Binding-site contacts:
Ligand atom C8 contacts residue ILE187 of chain 1.I at 4.2 Å (hydrophobic).
Ligand atom N2 contacts residue ASN226 of chain 1.I at 3.1 Å (h-bond).
Ligand atom C8 contacts residue THR186 of chain 1.I at 3.3 Å.
Ligand atom C8 contacts residue TYR230 of chain 1.I at 4.0 Å (hydrophobic).
Ligand atom O7 contacts residue ASN226 of chain 1.I at 3.2 Å (h-bond).
Ligand atom C4 contacts residue TYR230 of chain 1.I at 4.5 Å (hydrophobic).
Ligand atom O7 contacts residue THR186 of chain 1.I at 3.7 Å.
Ligand atom O6 contacts residue TYR230 of chain 1.I at 3.3 Å.
Ligand atom C7 contacts residue THR186 of chain 1.I at 3.9 Å.
Ligand atom C6 contacts residue TYR230 of chain 1.I at 3.5 Å (hydrophobic).
Ligand atom O5 contacts residue GLU227 of chain 1.I at 4.0 Å.
Ligand atom O5 contacts residue ASN226 of chain 1.I at 2.1 Å (h-bond).
Ligand atom C1 contacts residue ASN226 of chain 1.I at 1.4 Å.
Ligand atom C2 contacts residue ASN226 of chain 1.I at 2.5 Å.
Ligand atom C1 contacts residue TYR230 of chain 1.I at 4.5 Å (hydrophobic).
Ligand atom C7 contacts residue TYR230 of chain 1.I at 4.1 Å (hydrophobic).
Ligand atom N2 contacts residue TYR230 of chain 1.I at 3.3 Å.
Ligand atom C6 contacts residue ASN226 of chain 1.I at 4.2 Å.
Ligand atom O5 contacts residue TYR230 of chain 1.I at 4.3 Å.
Ligand atom C2 contacts residue TYR230 of chain 1.I at 4.0 Å (hydrophobic).
Ligand atom C8 contacts residue GLU204 of chain 1.I at 4.4 Å.
Ligand atom O7 contacts residue LEU223 of chain 1.I at 3.9 Å.
Ligand atom C7 contacts residue ASN226 of chain 1.I at 3.4 Å.
Ligand atom C5 contacts residue ASN226 of chain 1.I at 3.5 Å.
Ligand atom O6 contacts residue ASN226 of chain 1.I at 3.2 Å (h-bond).
Ligand atom O6 contacts residue GLU227 of chain 1.I at 3.3 Å.
Ligand atom C5 contacts residue TYR230 of chain 1.I at 3.7 Å (hydrophobic).
Ligand atom C8 contacts residue ARG188 of chain 1.I at 4.5 Å.
Ligand atom O4 contacts residue TYR230 of chain 1.I at 3.7 Å.
Ligand atom C3 contacts residue ASN226 of chain 1.I at 3.7 Å.
Ligand atom C4 contacts residue ASN226 of chain 1.I at 4.0 Å.

The protein below binds the small molecule below.
Small molecule (SMILES): CC(=O)N[C@H]1[C@H](O[C@H]2[C@H](O)[C@@H](NC(C)=O)CO[C@@H]2CO)O[C@H](CO)[C@@H](O[C@@H]2O[C@H](CO[C@H]3O[C@H](CO)[C@@H](O)[C@H](O)[C@@H]3O)[C@@H](O)[C@H](O[C@H]3O[C@H](CO)[C@@H](O)[C@H](O)[C@@H]3O)[C@@H]2O)[C@@H]1O

Sequence of chain 1.I:
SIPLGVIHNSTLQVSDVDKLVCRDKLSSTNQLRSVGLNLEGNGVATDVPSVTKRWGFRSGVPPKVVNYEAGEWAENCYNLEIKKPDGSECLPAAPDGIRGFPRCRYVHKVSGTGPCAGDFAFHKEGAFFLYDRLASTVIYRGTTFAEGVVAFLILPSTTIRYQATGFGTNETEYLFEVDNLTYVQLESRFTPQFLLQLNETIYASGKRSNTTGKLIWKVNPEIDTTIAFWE